Sequence of chain 1.A:
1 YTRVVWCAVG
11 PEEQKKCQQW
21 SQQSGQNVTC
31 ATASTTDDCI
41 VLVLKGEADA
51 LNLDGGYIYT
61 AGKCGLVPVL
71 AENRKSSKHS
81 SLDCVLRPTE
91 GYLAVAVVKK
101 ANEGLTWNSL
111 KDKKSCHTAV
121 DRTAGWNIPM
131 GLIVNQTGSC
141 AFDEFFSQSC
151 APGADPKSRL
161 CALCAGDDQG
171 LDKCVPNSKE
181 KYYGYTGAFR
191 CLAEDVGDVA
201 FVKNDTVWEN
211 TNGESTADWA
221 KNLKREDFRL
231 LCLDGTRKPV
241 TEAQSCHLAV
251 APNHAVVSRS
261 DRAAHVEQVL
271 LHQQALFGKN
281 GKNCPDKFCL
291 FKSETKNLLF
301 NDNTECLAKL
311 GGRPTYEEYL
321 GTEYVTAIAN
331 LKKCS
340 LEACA

This protein binds this small molecule.
Small molecule (SMILES): CC(=O)N[C@H]1[C@H](O[C@H]2[C@H](O)[C@@H](NC(C)=O)CO[C@@H]2CO)O[C@H](CO)[C@@H](O[C@@H]2O[C@H](CO)[C@@H](O)[C@H](O)[C@@H]2O)[C@@H]1O

Binding-site contacts:
Ligand atom N2 contacts residue ALA327 of chain 1.A at 4.4 Å.
Ligand atom O7 contacts residue THR326 of chain 1.A at 4.4 Å.
Ligand atom C3 contacts residue ASN330 of chain 1.A at 3.9 Å.
Ligand atom N2 contacts residue ASN135 of chain 1.A at 2.9 Å (h-bond).
Ligand atom C8 contacts residue LEU132 of chain 1.A at 4.0 Å (hydrophobic).
Ligand atom O3 contacts residue THR326 of chain 1.A at 4.4 Å.
Ligand atom C4 contacts residue ASN330 of chain 1.A at 3.8 Å.
Ligand atom C8 contacts residue ALA327 of chain 1.A at 4.0 Å (hydrophobic).
Ligand atom C7 contacts residue ASN330 of chain 1.A at 3.6 Å.
Ligand atom C8 contacts residue GLY131 of chain 1.A at 3.9 Å.
Ligand atom C5 contacts residue ASN135 of chain 1.A at 3.7 Å.
Ligand atom C3 contacts residue ALA327 of chain 1.A at 4.5 Å (hydrophobic).
Ligand atom O5 contacts residue ASN135 of chain 1.A at 2.4 Å (h-bond).
Ligand atom N2 contacts residue ASN330 of chain 1.A at 4.1 Å.
Ligand atom C2 contacts residue ASN330 of chain 1.A at 4.3 Å.
Ligand atom C7 contacts residue ASN135 of chain 1.A at 3.6 Å.
Ligand atom C4 contacts residue ASN135 of chain 1.A at 4.2 Å.
Ligand atom C5 contacts residue ASN330 of chain 1.A at 3.8 Å.
Ligand atom C1 contacts residue ASN330 of chain 1.A at 4.2 Å.
Ligand atom O3 contacts residue ALA327 of chain 1.A at 4.2 Å.
Ligand atom C7 contacts residue LEU132 of chain 1.A at 4.3 Å (hydrophobic).
Ligand atom C7 contacts residue ALA327 of chain 1.A at 4.4 Å (hydrophobic).
Ligand atom C8 contacts residue ILE128 of chain 1.A at 4.4 Å (hydrophobic).
Ligand atom N2 contacts residue GLY131 of chain 1.A at 4.2 Å.
Ligand atom O7 contacts residue ASN135 of chain 1.A at 3.9 Å.
Ligand atom O6 contacts residue GLU323 of chain 1.A at 2.6 Å (salt-bridge).
Ligand atom O7 contacts residue ASN330 of chain 1.A at 3.2 Å (h-bond).
Ligand atom C6 contacts residue GLU323 of chain 1.A at 3.3 Å.
Ligand atom O7 contacts residue LEU132 of chain 1.A at 3.9 Å.
Ligand atom C1 contacts residue ASN135 of chain 1.A at 1.4 Å.
Ligand atom C3 contacts residue ASN135 of chain 1.A at 3.8 Å.
Ligand atom O5 contacts residue THR326 of chain 1.A at 4.1 Å.
Ligand atom C8 contacts residue ASN330 of chain 1.A at 4.0 Å.
Ligand atom O4 contacts residue ASN330 of chain 1.A at 3.1 Å (h-bond).
Ligand atom C7 contacts residue GLY131 of chain 1.A at 4.4 Å.
Ligand atom O6 contacts residue THR326 of chain 1.A at 3.8 Å.
Ligand atom C2 contacts residue ASN135 of chain 1.A at 2.4 Å.